A protein and the small-molecule ligand that binds it are described below.
Small molecule (SMILES): CC(=O)N[C@H]1[C@H](O[C@H]2[C@H](O)[C@@H](NC(C)=O)CO[C@@H]2CO)O[C@H](CO)[C@@H](O)[C@@H]1O

Binding-site contacts:
Ligand atom O5 contacts residue ASN12 of chain 37.F at 2.7 Å (h-bond).
Ligand atom O7 contacts residue ASN12 of chain 37.F at 3.7 Å.
Ligand atom N2 contacts residue ASN12 of chain 37.F at 3.8 Å.
Ligand atom C7 contacts residue ASN12 of chain 37.F at 3.9 Å.
Ligand atom C2 contacts residue ASN12 of chain 37.F at 3.2 Å.
Ligand atom C1 contacts residue ASN12 of chain 37.F at 2.1 Å.
Ligand atom C5 contacts residue ASN12 of chain 37.F at 4.1 Å.

Sequence of chain 37.F:
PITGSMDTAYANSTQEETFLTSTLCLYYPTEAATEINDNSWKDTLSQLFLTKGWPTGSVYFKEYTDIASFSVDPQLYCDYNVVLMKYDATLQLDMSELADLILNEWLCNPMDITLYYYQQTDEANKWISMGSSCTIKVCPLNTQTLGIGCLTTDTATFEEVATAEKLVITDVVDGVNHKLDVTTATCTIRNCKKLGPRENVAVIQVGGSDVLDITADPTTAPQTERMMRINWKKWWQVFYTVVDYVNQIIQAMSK